Sequence of chain 1.A:
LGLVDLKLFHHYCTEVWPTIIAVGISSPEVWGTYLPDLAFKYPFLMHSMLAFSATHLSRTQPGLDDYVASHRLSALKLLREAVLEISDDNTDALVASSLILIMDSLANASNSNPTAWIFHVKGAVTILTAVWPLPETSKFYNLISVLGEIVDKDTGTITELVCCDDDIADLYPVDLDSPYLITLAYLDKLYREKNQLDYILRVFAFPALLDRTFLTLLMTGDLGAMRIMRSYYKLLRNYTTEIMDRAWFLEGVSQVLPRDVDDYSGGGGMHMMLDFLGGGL

This small molecule binds to this protein.
Small molecule (SMILES): CC(C)[C@@H](C)/C=C/[C@@H](C)[C@H]1CC[C@H]2C3=CC=C4C[C@@H](O)CC[C@]4(C)[C@H]3CC[C@]12C

Binding-site contacts:
Ligand atom C15 contacts residue MET244 of chain 1.A at 3.9 Å (hydrophobic).
Ligand atom C19 contacts residue ARG245 of chain 1.A at 4.0 Å.
Ligand atom C24 contacts residue VAL132 of chain 1.A at 3.6 Å (hydrophobic).
Ligand atom C12 contacts residue MET287 of chain 1.A at 3.6 Å (hydrophobic).
Ligand atom O1 contacts residue MET241 of chain 1.A at 3.3 Å.
Ligand atom C26 contacts residue PHE219 of chain 1.A at 3.8 Å (hydrophobic).
Ligand atom C22 contacts residue PHE291 of chain 1.A at 3.7 Å (hydrophobic).
Ligand atom C28 contacts residue PRO222 of chain 1.A at 3.9 Å (hydrophobic).
Ligand atom C9 contacts residue MET288 of chain 1.A at 3.8 Å (hydrophobic).
Ligand atom C10 contacts residue MET288 of chain 1.A at 4.0 Å (hydrophobic).
Ligand atom C7 contacts residue MET288 of chain 1.A at 3.2 Å (hydrophobic).
Ligand atom C28 contacts residue PHE219 of chain 1.A at 3.6 Å (hydrophobic).
Ligand atom C18 contacts residue TYR248 of chain 1.A at 3.7 Å (hydrophobic).
Ligand atom C4 contacts residue MET241 of chain 1.A at 3.6 Å (hydrophobic).
Ligand atom C20 contacts residue LEU251 of chain 1.A at 3.9 Å (hydrophobic).
Ligand atom C12 contacts residue PHE291 of chain 1.A at 4.0 Å (hydrophobic).
Ligand atom C1 contacts residue GLY284 of chain 1.A at 2.8 Å.
Ligand atom C2 contacts residue VAL276 of chain 1.A at 4.0 Å (hydrophobic).
Ligand atom C3 contacts residue MET241 of chain 1.A at 4.0 Å (hydrophobic).
Ligand atom C26 contacts residue TYR247 of chain 1.A at 4.0 Å (hydrophobic).
Ligand atom C23 contacts residue LEU251 of chain 1.A at 4.0 Å (hydrophobic).
Ligand atom C21 contacts residue TYR248 of chain 1.A at 4.0 Å (hydrophobic).
Ligand atom C18 contacts residue TYR247 of chain 1.A at 4.0 Å (hydrophobic).
Ligand atom C21 contacts residue LEU251 of chain 1.A at 3.9 Å (hydrophobic).
Ligand atom C28 contacts residue VAL136 of chain 1.A at 3.4 Å (hydrophobic).
Ligand atom C7 contacts residue MET244 of chain 1.A at 3.9 Å (hydrophobic).
Ligand atom C16 contacts residue PRO222 of chain 1.A at 3.9 Å (hydrophobic).
Ligand atom C3 contacts residue GLY284 of chain 1.A at 3.3 Å.
Ligand atom C8 contacts residue MET288 of chain 1.A at 3.9 Å (hydrophobic).
Ligand atom C2 contacts residue GLY284 of chain 1.A at 3.0 Å.
Ligand atom C11 contacts residue MET287 of chain 1.A at 3.6 Å (hydrophobic).
Ligand atom C6 contacts residue MET288 of chain 1.A at 2.9 Å (hydrophobic).
Ligand atom C21 contacts residue PHE291 of chain 1.A at 4.0 Å (hydrophobic).
Ligand atom C5 contacts residue MET288 of chain 1.A at 3.5 Å (hydrophobic).
Ligand atom C17 contacts residue PHE291 of chain 1.A at 3.8 Å (hydrophobic).
Ligand atom C27 contacts residue LEU117 of chain 1.A at 4.0 Å (hydrophobic).
Ligand atom C6 contacts residue MET244 of chain 1.A at 3.5 Å (hydrophobic).
Ligand atom C7 contacts residue LEU292 of chain 1.A at 4.0 Å (hydrophobic).
Ligand atom C25 contacts residue VAL132 of chain 1.A at 4.0 Å (hydrophobic).
Ligand atom C4 contacts residue MET288 of chain 1.A at 4.1 Å (hydrophobic).